Sequence of chain 1.B:
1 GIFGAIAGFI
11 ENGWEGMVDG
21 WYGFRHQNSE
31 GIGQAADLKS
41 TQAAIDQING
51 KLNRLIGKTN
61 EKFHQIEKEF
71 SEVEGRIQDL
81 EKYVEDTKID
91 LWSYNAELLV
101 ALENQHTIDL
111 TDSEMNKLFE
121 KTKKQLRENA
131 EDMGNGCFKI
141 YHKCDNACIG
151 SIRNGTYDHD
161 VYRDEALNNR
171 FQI

Binding-site contacts:
Ligand atom C4 contacts residue ASN154 of chain 1.B at 4.3 Å.
Ligand atom N2 contacts residue ASN154 of chain 1.B at 3.1 Å (h-bond).
Ligand atom C1 contacts residue ASN154 of chain 1.B at 1.4 Å.
Ligand atom C8 contacts residue ALA147 of chain 1.B at 3.2 Å (hydrophobic).
Ligand atom C7 contacts residue SER151 of chain 1.B at 4.3 Å.
Ligand atom C2 contacts residue ASN154 of chain 1.B at 2.5 Å.
Ligand atom C7 contacts residue GLY150 of chain 1.B at 4.2 Å.
Ligand atom C5 contacts residue ASN154 of chain 1.B at 3.6 Å.
Ligand atom C8 contacts residue SER151 of chain 1.B at 3.7 Å.
Ligand atom C7 contacts residue ASN154 of chain 1.B at 3.3 Å.
Ligand atom C8 contacts residue GLY150 of chain 1.B at 3.9 Å.
Ligand atom C1 contacts residue GLY150 of chain 1.B at 4.5 Å.
Ligand atom C3 contacts residue ASN154 of chain 1.B at 3.8 Å.
Ligand atom O5 contacts residue ASN154 of chain 1.B at 2.3 Å (h-bond).
Ligand atom O7 contacts residue THR156 of chain 1.B at 4.1 Å.
Ligand atom O7 contacts residue ASN154 of chain 1.B at 3.0 Å (h-bond).

The protein below binds the small molecule below.
Small molecule (SMILES): CC(=O)N[C@@H]1[C@@H](O)[C@H](O)[C@@H](CO)O[C@H]1O